Binding-site contacts:
Ligand atom N2 contacts residue ASN1134 of chain 1.A at 2.9 Å (h-bond).
Ligand atom C2 contacts residue ASN1134 of chain 1.A at 2.4 Å.
Ligand atom C5 contacts residue ASN1134 of chain 1.A at 3.6 Å.
Ligand atom O7 contacts residue ASN1134 of chain 1.A at 3.8 Å.
Ligand atom C7 contacts residue ASN1134 of chain 1.A at 3.6 Å.
Ligand atom O5 contacts residue ASN1134 of chain 1.A at 2.3 Å (h-bond).
Ligand atom C4 contacts residue ASN1134 of chain 1.A at 4.2 Å.
Ligand atom C3 contacts residue ASN1134 of chain 1.A at 3.8 Å.
Ligand atom C1 contacts residue ASN1134 of chain 1.A at 1.4 Å.

The small molecule below binds the protein below.
Small molecule (SMILES): CC(=O)N[C@H]1[C@H](O[C@H]2[C@H](O)[C@@H](NC(C)=O)CO[C@@H]2CO)O[C@H](CO)[C@@H](O)[C@@H]1O

Sequence of chain 1.A:
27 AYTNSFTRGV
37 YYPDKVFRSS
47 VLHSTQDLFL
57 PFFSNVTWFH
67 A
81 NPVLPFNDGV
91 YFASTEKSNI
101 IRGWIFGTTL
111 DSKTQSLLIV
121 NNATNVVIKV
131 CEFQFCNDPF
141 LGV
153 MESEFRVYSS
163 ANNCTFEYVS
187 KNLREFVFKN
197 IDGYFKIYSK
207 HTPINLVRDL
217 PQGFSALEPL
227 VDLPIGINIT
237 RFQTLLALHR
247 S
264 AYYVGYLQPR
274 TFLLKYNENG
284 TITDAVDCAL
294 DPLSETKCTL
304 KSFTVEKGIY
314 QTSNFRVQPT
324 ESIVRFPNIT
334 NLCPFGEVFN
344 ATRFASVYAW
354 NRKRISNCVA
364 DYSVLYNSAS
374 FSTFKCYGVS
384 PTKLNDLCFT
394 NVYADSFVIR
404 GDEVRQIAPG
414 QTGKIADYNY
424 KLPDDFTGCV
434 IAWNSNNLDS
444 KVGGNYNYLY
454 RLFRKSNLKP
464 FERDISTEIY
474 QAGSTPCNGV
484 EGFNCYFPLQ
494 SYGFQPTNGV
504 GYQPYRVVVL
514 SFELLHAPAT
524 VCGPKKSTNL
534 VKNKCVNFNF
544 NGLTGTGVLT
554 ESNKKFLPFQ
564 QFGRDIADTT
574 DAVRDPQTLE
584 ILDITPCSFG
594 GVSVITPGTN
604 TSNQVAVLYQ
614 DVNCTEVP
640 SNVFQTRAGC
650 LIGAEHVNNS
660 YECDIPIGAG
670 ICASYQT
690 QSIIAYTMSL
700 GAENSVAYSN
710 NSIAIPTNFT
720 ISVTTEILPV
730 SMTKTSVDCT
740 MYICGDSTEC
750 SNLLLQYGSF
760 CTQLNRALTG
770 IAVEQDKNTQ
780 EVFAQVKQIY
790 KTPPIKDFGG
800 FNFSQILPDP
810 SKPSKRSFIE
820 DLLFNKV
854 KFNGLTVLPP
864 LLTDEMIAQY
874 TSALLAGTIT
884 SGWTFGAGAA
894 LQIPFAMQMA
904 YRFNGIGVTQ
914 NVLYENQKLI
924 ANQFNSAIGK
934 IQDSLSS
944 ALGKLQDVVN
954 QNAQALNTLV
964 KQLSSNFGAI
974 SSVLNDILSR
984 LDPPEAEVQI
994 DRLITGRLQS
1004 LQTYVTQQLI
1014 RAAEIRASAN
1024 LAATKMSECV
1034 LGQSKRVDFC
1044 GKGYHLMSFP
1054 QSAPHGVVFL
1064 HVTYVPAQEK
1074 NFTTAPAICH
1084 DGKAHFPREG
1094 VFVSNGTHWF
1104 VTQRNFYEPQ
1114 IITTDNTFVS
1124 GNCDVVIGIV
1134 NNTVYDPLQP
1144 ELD